Sequence of chain 1.B:
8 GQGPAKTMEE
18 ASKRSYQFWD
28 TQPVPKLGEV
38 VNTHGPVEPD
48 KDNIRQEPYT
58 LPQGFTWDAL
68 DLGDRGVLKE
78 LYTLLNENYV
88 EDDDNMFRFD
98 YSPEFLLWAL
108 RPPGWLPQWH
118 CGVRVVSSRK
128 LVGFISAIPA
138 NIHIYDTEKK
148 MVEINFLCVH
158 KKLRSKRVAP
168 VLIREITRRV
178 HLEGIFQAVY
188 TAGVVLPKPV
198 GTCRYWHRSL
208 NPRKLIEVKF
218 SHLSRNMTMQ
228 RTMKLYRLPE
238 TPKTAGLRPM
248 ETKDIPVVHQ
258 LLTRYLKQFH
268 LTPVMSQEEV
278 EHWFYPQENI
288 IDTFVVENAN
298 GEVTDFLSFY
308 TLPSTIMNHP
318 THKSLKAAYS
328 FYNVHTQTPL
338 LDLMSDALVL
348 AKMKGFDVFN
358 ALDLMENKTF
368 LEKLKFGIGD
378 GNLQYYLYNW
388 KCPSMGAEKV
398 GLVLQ

Binding-site contacts:
Ligand atom NZ contacts residue ASP89 of chain 1.B at 2.5 Å (salt-bridge).
Ligand atom OG contacts residue HIS204 of chain 1.B at 2.9 Å (h-bond).
Ligand atom N contacts residue ILE375 of chain 1.B at 3.1 Å (h-bond).
Ligand atom CG contacts residue GLY376 of chain 1.B at 3.5 Å.
Ligand atom CE contacts residue MET93 of chain 1.B at 3.5 Å (hydrophobic).
Ligand atom CB contacts residue TYR202 of chain 1.B at 3.5 Å (hydrophobic).
Ligand atom CG contacts residue TYR202 of chain 1.B at 3.5 Å (hydrophobic).
Ligand atom CA contacts residue TYR86 of chain 1.B at 3.4 Å (hydrophobic).
Ligand atom OXT contacts residue HIS219 of chain 1.B at 3.0 Å.
Ligand atom ND2 contacts residue GLN402 of chain 1.B at 3.1 Å (h-bond).
Ligand atom OD1 contacts residue TYR202 of chain 1.B at 2.8 Å (h-bond).
Ligand atom OG contacts residue GLY378 of chain 1.B at 3.1 Å (h-bond).
Ligand atom O contacts residue TYR202 of chain 1.B at 3.4 Å.
Ligand atom CB contacts residue TYR86 of chain 1.B at 3.3 Å (hydrophobic).
Ligand atom O contacts residue ASP377 of chain 1.B at 2.8 Å (salt-bridge).
Ligand atom O contacts residue HIS204 of chain 1.B at 3.2 Å.
Ligand atom O contacts residue GLY376 of chain 1.B at 3.5 Å.
Ligand atom N contacts residue MYR1 of chain 1.M at 1.3 Å.
Ligand atom OG contacts residue ASP377 of chain 1.B at 3.3 Å (salt-bridge).
Ligand atom N contacts residue THR188 of chain 1.B at 2.9 Å (h-bond).
Ligand atom NZ contacts residue MET93 of chain 1.B at 3.4 Å.
Ligand atom CD1 contacts residue PHE96 of chain 1.B at 3.5 Å (hydrophobic).
Ligand atom CD2 contacts residue ASP89 of chain 1.B at 3.4 Å.
Ligand atom CG contacts residue ILE375 of chain 1.B at 3.5 Å (hydrophobic).
Ligand atom O contacts residue THR188 of chain 1.B at 3.0 Å (h-bond).
Ligand atom OG contacts residue GLY376 of chain 1.B at 3.4 Å.
Ligand atom CA contacts residue ILE375 of chain 1.B at 3.5 Å (hydrophobic).
Ligand atom CZ contacts residue PHE94 of chain 1.B at 3.4 Å (hydrophobic).
Ligand atom C contacts residue HIS204 of chain 1.B at 3.4 Å.
Ligand atom CE1 contacts residue SER311 of chain 1.B at 2.9 Å.
Ligand atom CA contacts residue MYR1 of chain 1.M at 2.5 Å.
Ligand atom CB contacts residue MYR1 of chain 1.M at 3.1 Å.
Ligand atom N contacts residue ASP377 of chain 1.B at 3.0 Å (salt-bridge).
Ligand atom CD contacts residue PHE217 of chain 1.B at 3.5 Å (hydrophobic).
Ligand atom ND2 contacts residue TYR202 of chain 1.B at 3.4 Å (h-bond).
Ligand atom ND2 contacts residue TYR307 of chain 1.B at 3.3 Å (h-bond).
Ligand atom NZ contacts residue ASP91 of chain 1.B at 2.8 Å (salt-bridge).
Ligand atom SG contacts residue ASN379 of chain 1.B at 3.3 Å (h-bond).
Ligand atom CB contacts residue HIS204 of chain 1.B at 3.4 Å.
Ligand atom N contacts residue HIS204 of chain 1.B at 3.5 Å (h-bond).

This protein binds this small molecule.
Small molecule (SMILES): C[C@H](N)C(=O)N[C@@H](CC(N)=O)C(=O)N[C@@H](CS)C(=O)N[C@@H](Cc1ccccc1)C(=O)N[C@@H](CO)C(=O)N[C@@H](CCCCN)C(=O)N1CCC[C@H]1C(=O)N[C@@H](CCCN=C(N)N)C(=O)O